Binding-site contacts:
Ligand atom N1 contacts residue THR219 of chain 1.A at 3.0 Å (h-bond).
Ligand atom O2B contacts residue SER143 of chain 1.A at 2.9 Å (h-bond).
Ligand atom O2' contacts residue ASN136 of chain 1.A at 3.0 Å (h-bond).
Ligand atom C2' contacts residue LYS88 of chain 1.A at 3.5 Å.
Ligand atom O2' contacts residue LYS88 of chain 1.A at 3.0 Å (salt-bridge).
Ligand atom O1B contacts residue ASN81 of chain 1.A at 3.3 Å (h-bond).
Ligand atom O3' contacts residue SER143 of chain 1.A at 3.4 Å.
Ligand atom O2' contacts residue GLY144 of chain 1.A at 3.3 Å.
Ligand atom O2G contacts residue ARG385 of chain 1.A at 2.9 Å (salt-bridge).
Ligand atom O2G contacts residue GLY167 of chain 1.A at 3.4 Å.
Ligand atom O3' contacts residue THR145 of chain 1.A at 2.8 Å (h-bond).
Ligand atom O1G contacts residue GLY172 of chain 1.A at 2.5 Å (h-bond).
Ligand atom O2' contacts residue THR145 of chain 1.A at 3.6 Å (h-bond).
Ligand atom O2A contacts residue PHE173 of chain 1.A at 2.7 Å (h-bond).
Ligand atom C4 contacts residue MET128 of chain 1.A at 3.6 Å (hydrophobic).
Ligand atom O3A contacts residue GLY170 of chain 1.A at 3.3 Å.
Ligand atom C2 contacts residue ALA85 of chain 1.A at 3.6 Å (hydrophobic).
Ligand atom O4' contacts residue ASN136 of chain 1.A at 3.4 Å.
Ligand atom O2B contacts residue GLY167 of chain 1.A at 3.4 Å.
Ligand atom O3G contacts residue GLY172 of chain 1.A at 3.4 Å.
Ligand atom N7 contacts residue ASN81 of chain 1.A at 3.5 Å.
Ligand atom O2G contacts residue GLN168 of chain 1.A at 2.8 Å (h-bond).
Ligand atom O2A contacts residue GLY172 of chain 1.A at 3.6 Å.
Ligand atom O3' contacts residue GLY144 of chain 1.A at 2.7 Å (h-bond).
Ligand atom O3A contacts residue PHE169 of chain 1.A at 3.1 Å (h-bond).
Ligand atom PB contacts residue PHE169 of chain 1.A at 3.1 Å.
Ligand atom PG contacts residue PHE169 of chain 1.A at 3.3 Å.
Ligand atom O2G contacts residue PHE169 of chain 1.A at 2.9 Å (h-bond).
Ligand atom N3 contacts residue MET128 of chain 1.A at 3.5 Å.
Ligand atom O2A contacts residue ASN81 of chain 1.A at 3.2 Å (h-bond).
Ligand atom O2B contacts residue PHE169 of chain 1.A at 2.1 Å (h-bond).
Ligand atom O1A contacts residue GLY170 of chain 1.A at 2.7 Å (h-bond).
Ligand atom O2B contacts residue GLN168 of chain 1.A at 3.3 Å (h-bond).
Ligand atom O1G contacts residue PHE169 of chain 1.A at 2.8 Å (h-bond).
Ligand atom C5' contacts residue LYS142 of chain 1.A at 3.6 Å.
Ligand atom O1G contacts residue VAL171 of chain 1.A at 2.9 Å (h-bond).
Ligand atom O1G contacts residue GLY170 of chain 1.A at 3.5 Å (h-bond).
Ligand atom N3B contacts residue ASN81 of chain 1.A at 3.2 Å (h-bond).
Ligand atom O3G contacts residue ARG385 of chain 1.A at 3.4 Å (salt-bridge).
Ligand atom N1 contacts residue ALA85 of chain 1.A at 3.4 Å.

A small-molecule ligand and the protein it binds are described below.
Small molecule (SMILES): Nc1ncnc2c1ncn2[C@@H]1O[C@H](CO[P](=O)(O)O[P](=O)(O)NP(=O)(O)O)[C@@H](O)[C@H]1O

Sequence of chain 1.A:
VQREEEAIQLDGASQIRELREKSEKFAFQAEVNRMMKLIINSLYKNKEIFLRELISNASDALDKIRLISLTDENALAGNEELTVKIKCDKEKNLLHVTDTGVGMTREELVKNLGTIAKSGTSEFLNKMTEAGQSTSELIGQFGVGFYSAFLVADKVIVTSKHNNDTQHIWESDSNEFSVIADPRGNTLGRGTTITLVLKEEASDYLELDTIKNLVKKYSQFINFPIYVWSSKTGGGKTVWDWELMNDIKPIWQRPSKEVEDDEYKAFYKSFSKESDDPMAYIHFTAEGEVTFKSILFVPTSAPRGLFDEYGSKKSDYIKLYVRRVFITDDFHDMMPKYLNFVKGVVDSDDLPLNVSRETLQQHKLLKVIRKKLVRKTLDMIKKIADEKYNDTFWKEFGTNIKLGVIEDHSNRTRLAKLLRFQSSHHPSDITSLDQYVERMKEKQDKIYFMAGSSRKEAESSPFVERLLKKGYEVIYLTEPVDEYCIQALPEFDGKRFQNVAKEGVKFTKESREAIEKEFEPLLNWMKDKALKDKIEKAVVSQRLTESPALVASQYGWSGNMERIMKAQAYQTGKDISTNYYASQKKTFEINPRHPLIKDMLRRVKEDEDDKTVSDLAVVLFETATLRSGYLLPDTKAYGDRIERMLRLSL